Sequence of chain 1.B:
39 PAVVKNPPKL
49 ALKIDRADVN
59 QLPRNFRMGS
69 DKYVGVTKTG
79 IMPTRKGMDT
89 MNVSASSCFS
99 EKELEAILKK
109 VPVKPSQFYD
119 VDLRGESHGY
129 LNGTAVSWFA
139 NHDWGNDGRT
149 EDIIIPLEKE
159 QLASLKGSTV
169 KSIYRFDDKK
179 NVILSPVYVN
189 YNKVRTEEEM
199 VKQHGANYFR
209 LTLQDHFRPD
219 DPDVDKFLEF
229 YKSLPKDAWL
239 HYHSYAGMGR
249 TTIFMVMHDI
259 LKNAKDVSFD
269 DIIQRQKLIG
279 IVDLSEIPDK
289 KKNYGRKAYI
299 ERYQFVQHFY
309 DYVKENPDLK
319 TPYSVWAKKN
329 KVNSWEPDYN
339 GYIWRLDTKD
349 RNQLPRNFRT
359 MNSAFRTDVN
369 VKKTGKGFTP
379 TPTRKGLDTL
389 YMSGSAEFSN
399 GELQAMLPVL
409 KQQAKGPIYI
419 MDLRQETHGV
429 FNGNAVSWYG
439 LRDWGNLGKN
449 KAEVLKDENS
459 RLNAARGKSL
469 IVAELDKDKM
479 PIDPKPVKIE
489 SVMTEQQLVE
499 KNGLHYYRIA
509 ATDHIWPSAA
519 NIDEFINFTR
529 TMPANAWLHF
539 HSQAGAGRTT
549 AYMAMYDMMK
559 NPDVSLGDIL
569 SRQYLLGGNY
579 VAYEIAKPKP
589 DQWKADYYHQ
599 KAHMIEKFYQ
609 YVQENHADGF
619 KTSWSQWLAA

Binding-site contacts:
Ligand atom P1 contacts residue LYS288 of chain 1.A at 4.0 Å.
Ligand atom O2 contacts residue LYS288 of chain 1.A at 3.5 Å.
Ligand atom P5 contacts residue LYS289 of chain 1.A at 3.6 Å.
Ligand atom OPH contacts residue LYS289 of chain 1.A at 2.9 Å (salt-bridge).
Ligand atom C1 contacts residue LYS288 of chain 1.A at 4.2 Å.
Ligand atom OPH contacts residue HIS214 of chain 1.A at 4.5 Å.
Ligand atom O5 contacts residue LYS289 of chain 1.A at 3.1 Å (salt-bridge).
Ligand atom OPG contacts residue LYS289 of chain 1.A at 4.3 Å.
Ligand atom O1 contacts residue LYS288 of chain 1.A at 3.1 Å (salt-bridge).
Ligand atom OPG contacts residue HIS214 of chain 1.A at 3.9 Å.
Ligand atom O6 contacts residue LYS288 of chain 1.A at 3.8 Å.
Ligand atom C4 contacts residue LYS289 of chain 1.A at 4.2 Å.
Ligand atom O8P contacts residue TYR292 of chain 1.B at 4.2 Å.
Ligand atom O7P contacts residue LYS289 of chain 1.A at 3.0 Å (salt-bridge).
Ligand atom O5 contacts residue TYR297 of chain 1.A at 4.1 Å.
Ligand atom O4 contacts residue LYS289 of chain 1.A at 4.0 Å.
Ligand atom O8P contacts residue LYS289 of chain 1.A at 3.9 Å.
Ligand atom C6 contacts residue LYS288 of chain 1.A at 4.0 Å.
Ligand atom C5 contacts residue LYS289 of chain 1.A at 4.3 Å.
Ligand atom OPH contacts residue TYR297 of chain 1.A at 2.9 Å (h-bond).
Ligand atom O3P contacts residue LYS288 of chain 1.A at 4.1 Å.
Ligand atom OPF contacts residue TYR297 of chain 1.A at 3.6 Å (h-bond).
Ligand atom P4 contacts residue LYS289 of chain 1.A at 3.9 Å.
Ligand atom P5 contacts residue TYR297 of chain 1.A at 3.7 Å.
Ligand atom O2P contacts residue LYS288 of chain 1.A at 3.8 Å.

The small molecule below binds the protein below.
Small molecule (SMILES): O=P(O)(O)OC1[C@H](O)[C@H](OP(=O)(O)O)C(OP(=O)(O)O)[C@H](OP(=O)(O)O)[C@H]1O

Sequence of chain 1.A:
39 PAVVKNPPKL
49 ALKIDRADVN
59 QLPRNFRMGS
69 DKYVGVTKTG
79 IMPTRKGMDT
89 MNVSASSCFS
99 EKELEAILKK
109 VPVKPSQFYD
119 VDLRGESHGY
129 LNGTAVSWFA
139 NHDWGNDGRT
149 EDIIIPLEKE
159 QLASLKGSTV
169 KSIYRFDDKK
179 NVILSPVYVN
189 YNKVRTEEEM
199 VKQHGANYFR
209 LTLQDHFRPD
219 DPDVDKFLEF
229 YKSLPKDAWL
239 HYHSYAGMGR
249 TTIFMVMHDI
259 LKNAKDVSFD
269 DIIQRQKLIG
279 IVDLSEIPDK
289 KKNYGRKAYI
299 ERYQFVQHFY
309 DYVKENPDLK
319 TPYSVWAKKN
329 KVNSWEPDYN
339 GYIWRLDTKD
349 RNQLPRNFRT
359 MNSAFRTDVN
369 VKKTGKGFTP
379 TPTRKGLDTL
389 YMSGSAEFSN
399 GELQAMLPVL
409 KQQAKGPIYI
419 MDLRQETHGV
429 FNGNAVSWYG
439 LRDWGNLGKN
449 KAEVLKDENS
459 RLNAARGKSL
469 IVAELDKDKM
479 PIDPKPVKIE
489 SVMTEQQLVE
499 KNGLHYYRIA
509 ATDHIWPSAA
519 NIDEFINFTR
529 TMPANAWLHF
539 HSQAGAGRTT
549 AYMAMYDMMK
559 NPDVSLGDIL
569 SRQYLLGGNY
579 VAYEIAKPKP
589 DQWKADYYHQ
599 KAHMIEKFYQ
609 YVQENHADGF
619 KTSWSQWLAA